Binding-site contacts:
Ligand atom OG contacts residue TYR171 of chain 1.C at 3.2 Å (h-bond).
Ligand atom CB contacts residue TYR9 of chain 1.C at 3.5 Å (hydrophobic).
Ligand atom CG contacts residue TRP147 of chain 1.C at 3.5 Å (hydrophobic).
Ligand atom N contacts residue GLU152 of chain 1.C at 2.7 Å (salt-bridge).
Ligand atom CG contacts residue SER77 of chain 1.C at 3.5 Å.
Ligand atom CG contacts residue ILE66 of chain 1.C at 3.3 Å (hydrophobic).
Ligand atom CA contacts residue TYR99 of chain 1.C at 3.3 Å (hydrophobic).
Ligand atom O contacts residue LYS146 of chain 1.C at 3.1 Å.
Ligand atom CE contacts residue TYR116 of chain 1.C at 3.4 Å (hydrophobic).
Ligand atom CA contacts residue GLN70 of chain 1.C at 3.4 Å.
Ligand atom CB contacts residue LYS146 of chain 1.C at 3.4 Å.
Ligand atom CB contacts residue TYR99 of chain 1.C at 3.2 Å (hydrophobic).
Ligand atom O contacts residue THR143 of chain 1.C at 2.6 Å (h-bond).
Ligand atom O contacts residue TRP147 of chain 1.C at 3.0 Å (h-bond).
Ligand atom N contacts residue TYR171 of chain 1.C at 2.7 Å (h-bond).
Ligand atom O contacts residue ILE66 of chain 1.C at 3.1 Å.
Ligand atom N contacts residue SER77 of chain 1.C at 3.0 Å (h-bond).
Ligand atom OXT contacts residue TYR84 of chain 1.C at 3.2 Å (h-bond).
Ligand atom N contacts residue TYR99 of chain 1.C at 3.0 Å (h-bond).
Ligand atom C contacts residue TYR7 of chain 1.C at 3.2 Å (hydrophobic).
Ligand atom OG contacts residue TYR59 of chain 1.C at 3.1 Å.
Ligand atom OD2 contacts residue GLU76 of chain 1.C at 3.4 Å.
Ligand atom OXT contacts residue LYS146 of chain 1.C at 3.0 Å (salt-bridge).
Ligand atom CB contacts residue ARG156 of chain 1.C at 3.3 Å.
Ligand atom CA contacts residue TYR171 of chain 1.C at 3.5 Å (hydrophobic).
Ligand atom OG contacts residue ASN63 of chain 1.C at 3.5 Å (h-bond).
Ligand atom OG contacts residue TRP167 of chain 1.C at 3.4 Å.
Ligand atom CB contacts residue GLU152 of chain 1.C at 3.0 Å.
Ligand atom CA contacts residue TYR7 of chain 1.C at 3.2 Å (hydrophobic).
Ligand atom CG1 contacts residue ARG62 of chain 1.C at 3.5 Å.
Ligand atom CB contacts residue GLU152 of chain 1.C at 3.3 Å.
Ligand atom N contacts residue TYR7 of chain 1.C at 3.1 Å (h-bond).
Ligand atom C contacts residue TYR84 of chain 1.C at 3.3 Å (hydrophobic).
Ligand atom CA contacts residue GLU152 of chain 1.C at 3.4 Å.
Ligand atom N contacts residue TYR7 of chain 1.C at 3.4 Å (h-bond).
Ligand atom CG2 contacts residue TYR99 of chain 1.C at 3.4 Å (hydrophobic).
Ligand atom OXT contacts residue ASN80 of chain 1.C at 2.9 Å (h-bond).
Ligand atom CD contacts residue ASN63 of chain 1.C at 3.3 Å.
Ligand atom O contacts residue TYR84 of chain 1.C at 2.7 Å (h-bond).
Ligand atom O contacts residue TYR159 of chain 1.C at 2.5 Å (h-bond).

Sequence of chain 1.C:
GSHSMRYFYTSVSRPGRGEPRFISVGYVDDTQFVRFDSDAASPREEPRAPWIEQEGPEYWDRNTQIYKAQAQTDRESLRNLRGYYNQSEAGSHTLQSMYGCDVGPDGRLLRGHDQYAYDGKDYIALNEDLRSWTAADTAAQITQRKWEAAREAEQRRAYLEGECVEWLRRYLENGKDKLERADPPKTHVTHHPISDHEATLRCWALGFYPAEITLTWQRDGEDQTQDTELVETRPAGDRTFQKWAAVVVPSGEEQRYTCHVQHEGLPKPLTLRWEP

This small molecule binds to this protein.
Small molecule (SMILES): CC[C@H](C)[C@H](NC(=O)[C@@H]1CCCN1C(=O)[C@@H](N)CO)C(=O)N[C@H](C(=O)N1CCC[C@H]1C(=O)N[C@@H](CO)C(=O)N[C@@H](Cc1ccccc1)C(=O)N[C@@H](CC(=O)O)C(=O)N[C@@H](CCSC)C(=O)O)C(C)C